Sequence of chain 1.A:
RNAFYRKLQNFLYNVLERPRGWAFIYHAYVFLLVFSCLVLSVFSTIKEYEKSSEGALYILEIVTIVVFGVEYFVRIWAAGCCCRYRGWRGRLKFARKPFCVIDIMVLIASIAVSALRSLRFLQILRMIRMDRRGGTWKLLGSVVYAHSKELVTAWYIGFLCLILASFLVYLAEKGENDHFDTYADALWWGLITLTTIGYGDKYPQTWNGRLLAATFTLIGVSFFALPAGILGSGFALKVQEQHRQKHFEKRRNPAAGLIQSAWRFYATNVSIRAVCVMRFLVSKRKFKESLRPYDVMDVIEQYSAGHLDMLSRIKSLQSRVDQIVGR

Sequence of chain 1.C:
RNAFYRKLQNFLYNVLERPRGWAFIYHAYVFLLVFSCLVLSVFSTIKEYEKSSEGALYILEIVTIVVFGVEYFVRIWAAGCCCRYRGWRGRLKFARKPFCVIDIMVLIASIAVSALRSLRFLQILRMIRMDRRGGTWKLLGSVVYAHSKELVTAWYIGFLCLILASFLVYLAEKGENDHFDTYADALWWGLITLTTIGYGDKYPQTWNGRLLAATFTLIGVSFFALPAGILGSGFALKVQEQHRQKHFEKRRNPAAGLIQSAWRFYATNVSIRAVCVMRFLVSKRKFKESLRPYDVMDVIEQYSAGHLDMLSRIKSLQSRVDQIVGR

The protein below binds the small molecule below.
Small molecule (SMILES): Nc1cc2c3c(cccc3c1NC(=O)c1ccc(F)cc1)CC2

Binding-site contacts:
Ligand atom C2 contacts residue LEU237 of chain 1.C at 4.0 Å (hydrophobic).
Ligand atom C9 contacts residue PHE243 of chain 1.A at 4.0 Å (hydrophobic).
Ligand atom N2 contacts residue SER241 of chain 1.C at 2.3 Å (h-bond).
Ligand atom N1 contacts residue TRP174 of chain 1.A at 4.0 Å.
Ligand atom O1 contacts residue PRO246 of chain 1.A at 3.0 Å.
Ligand atom C11 contacts residue TRP174 of chain 1.A at 3.6 Å (hydrophobic).
Ligand atom N1 contacts residue LEU237 of chain 1.C at 2.5 Å (h-bond).
Ligand atom C18 contacts residue SER241 of chain 1.C at 4.1 Å.
Ligand atom F1 contacts residue LEU159 of chain 1.A at 3.6 Å.
Ligand atom C14 contacts residue LEU237 of chain 1.C at 4.1 Å (hydrophobic).
Ligand atom O1 contacts residue SER241 of chain 1.C at 3.8 Å.
Ligand atom C17 contacts residue PHE242 of chain 1.C at 3.8 Å (hydrophobic).
Ligand atom O1 contacts residue TRP174 of chain 1.A at 2.9 Å (h-bond).
Ligand atom C4 contacts residue TRP174 of chain 1.A at 3.6 Å (hydrophobic).
Ligand atom C13 contacts residue PRO246 of chain 1.A at 4.1 Å (hydrophobic).
Ligand atom C19 contacts residue SER241 of chain 1.C at 3.4 Å.
Ligand atom C5 contacts residue TRP174 of chain 1.A at 4.0 Å (hydrophobic).
Ligand atom C14 contacts residue SER241 of chain 1.C at 4.1 Å.
Ligand atom C10 contacts residue TRP174 of chain 1.A at 4.0 Å (hydrophobic).
Ligand atom F1 contacts residue PHE242 of chain 1.C at 2.9 Å.
Ligand atom C18 contacts residue LEU250 of chain 1.A at 3.7 Å (hydrophobic).
Ligand atom C8 contacts residue PRO246 of chain 1.A at 3.8 Å (hydrophobic).
Ligand atom C13 contacts residue TRP174 of chain 1.A at 3.6 Å (hydrophobic).
Ligand atom C13 contacts residue LEU237 of chain 1.C at 3.7 Å (hydrophobic).
Ligand atom N2 contacts residue LEU237 of chain 1.C at 4.0 Å.
Ligand atom C2 contacts residue TRP174 of chain 1.A at 3.9 Å (hydrophobic).
Ligand atom N2 contacts residue PRO246 of chain 1.A at 3.6 Å.
Ligand atom N1 contacts residue SER241 of chain 1.C at 3.9 Å.
Ligand atom C3 contacts residue LEU237 of chain 1.C at 3.7 Å (hydrophobic).
Ligand atom C9 contacts residue PRO246 of chain 1.A at 3.9 Å (hydrophobic).
Ligand atom C7 contacts residue TRP174 of chain 1.A at 3.7 Å (hydrophobic).
Ligand atom C8 contacts residue LEU237 of chain 1.C at 3.8 Å (hydrophobic).
Ligand atom C6 contacts residue TRP174 of chain 1.A at 4.0 Å (hydrophobic).
Ligand atom C13 contacts residue SER241 of chain 1.C at 3.6 Å.
Ligand atom C7 contacts residue LEU237 of chain 1.C at 3.1 Å (hydrophobic).
Ligand atom C12 contacts residue PHE243 of chain 1.A at 3.7 Å (hydrophobic).
Ligand atom C3 contacts residue TRP174 of chain 1.A at 3.6 Å (hydrophobic).
Ligand atom N2 contacts residue PHE243 of chain 1.A at 3.8 Å.
Ligand atom C8 contacts residue SER241 of chain 1.C at 3.7 Å.
Ligand atom C19 contacts residue LEU250 of chain 1.A at 4.0 Å (hydrophobic).